Sequence of chain 58.A:
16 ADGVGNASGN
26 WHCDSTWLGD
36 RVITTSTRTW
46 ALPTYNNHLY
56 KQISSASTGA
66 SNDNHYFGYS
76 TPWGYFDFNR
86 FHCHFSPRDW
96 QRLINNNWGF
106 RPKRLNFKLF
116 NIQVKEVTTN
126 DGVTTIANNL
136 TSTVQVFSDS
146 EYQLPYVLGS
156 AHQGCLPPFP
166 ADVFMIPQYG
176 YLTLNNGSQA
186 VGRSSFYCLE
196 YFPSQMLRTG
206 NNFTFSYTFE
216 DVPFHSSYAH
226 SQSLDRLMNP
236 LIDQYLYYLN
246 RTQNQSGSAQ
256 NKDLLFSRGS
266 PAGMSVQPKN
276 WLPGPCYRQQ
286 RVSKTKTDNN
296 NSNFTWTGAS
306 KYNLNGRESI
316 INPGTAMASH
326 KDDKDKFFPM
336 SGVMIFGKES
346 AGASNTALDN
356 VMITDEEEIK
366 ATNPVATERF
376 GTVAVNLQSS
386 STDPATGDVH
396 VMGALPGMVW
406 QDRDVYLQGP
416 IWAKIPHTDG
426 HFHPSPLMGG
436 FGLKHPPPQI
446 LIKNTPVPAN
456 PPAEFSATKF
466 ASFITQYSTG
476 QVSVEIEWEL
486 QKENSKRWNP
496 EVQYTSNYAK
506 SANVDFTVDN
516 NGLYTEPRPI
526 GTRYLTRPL

A small-molecule ligand and the protein it binds are described below.
Small molecule (SMILES): Nc1ncnc2c1ncn2[C@@H]1C[C@@H](O)[C@@H](COP(=O)(O)O)O1

Binding-site contacts:
Ligand atom O3' contacts residue LYS439 of chain 58.A at 3.5 Å.
Ligand atom C6 contacts residue PRO218 of chain 58.A at 4.2 Å (hydrophobic).
Ligand atom O3' contacts residue ILE420 of chain 58.A at 4.2 Å.
Ligand atom N6 contacts residue SER430 of chain 58.A at 3.7 Å.
Ligand atom N9 contacts residue PRO218 of chain 58.A at 4.2 Å.
Ligand atom C2' contacts residue GLU215 of chain 58.A at 3.6 Å.
Ligand atom C1' contacts residue GLY437 of chain 58.A at 3.3 Å.
Ligand atom O1P contacts residue LYS439 of chain 58.A at 2.6 Å.
Ligand atom N9 contacts residue VAL217 of chain 58.A at 4.3 Å.
Ligand atom P contacts residue LYS439 of chain 58.A at 3.3 Å.
Ligand atom C2' contacts residue GLY437 of chain 58.A at 2.8 Å.
Ligand atom O3' contacts residue GLU215 of chain 58.A at 3.5 Å (salt-bridge).
Ligand atom C5 contacts residue PRO218 of chain 58.A at 4.0 Å (hydrophobic).
Ligand atom N7 contacts residue VAL217 of chain 58.A at 3.7 Å.
Ligand atom C8 contacts residue PRO218 of chain 58.A at 4.2 Å (hydrophobic).
Ligand atom C6 contacts residue HIS428 of chain 58.A at 4.2 Å.
Ligand atom C8 contacts residue GLY437 of chain 58.A at 2.8 Å.
Ligand atom N9 contacts residue GLY437 of chain 58.A at 3.3 Å (h-bond).
Ligand atom O1P contacts residue HIS426 of chain 58.A at 2.7 Å (h-bond).
Ligand atom N1 contacts residue HIS428 of chain 58.A at 3.3 Å.
Ligand atom C2' contacts residue ASP216 of chain 58.A at 4.3 Å.
Ligand atom N7 contacts residue PRO218 of chain 58.A at 4.0 Å.
Ligand atom C3' contacts residue GLU215 of chain 58.A at 3.3 Å.
Ligand atom C3' contacts residue GLY437 of chain 58.A at 3.9 Å.
Ligand atom N6 contacts residue HIS428 of chain 58.A at 4.0 Å.
Ligand atom C8 contacts residue PRO429 of chain 58.A at 4.3 Å (hydrophobic).
Ligand atom N9 contacts residue PRO429 of chain 58.A at 4.3 Å.
Ligand atom N7 contacts residue PRO429 of chain 58.A at 4.3 Å.
Ligand atom N3 contacts residue PRO429 of chain 58.A at 4.4 Å.
Ligand atom C8 contacts residue VAL217 of chain 58.A at 3.5 Å (hydrophobic).
Ligand atom O3P contacts residue LYS439 of chain 58.A at 2.9 Å.
Ligand atom P contacts residue HIS426 of chain 58.A at 3.9 Å.
Ligand atom N7 contacts residue GLY437 of chain 58.A at 3.5 Å (h-bond).
Ligand atom O2P contacts residue HIS426 of chain 58.A at 3.6 Å.
Ligand atom O5' contacts residue LYS439 of chain 58.A at 3.8 Å.
Ligand atom C6 contacts residue SER430 of chain 58.A at 4.2 Å.
Ligand atom C2 contacts residue HIS428 of chain 58.A at 3.8 Å.
Ligand atom C4 contacts residue PRO218 of chain 58.A at 4.1 Å (hydrophobic).
Ligand atom N6 contacts residue ASP407 of chain 58.A at 3.6 Å (salt-bridge).
Ligand atom O3' contacts residue GLY437 of chain 58.A at 3.9 Å.